Sequence of chain 1.A:
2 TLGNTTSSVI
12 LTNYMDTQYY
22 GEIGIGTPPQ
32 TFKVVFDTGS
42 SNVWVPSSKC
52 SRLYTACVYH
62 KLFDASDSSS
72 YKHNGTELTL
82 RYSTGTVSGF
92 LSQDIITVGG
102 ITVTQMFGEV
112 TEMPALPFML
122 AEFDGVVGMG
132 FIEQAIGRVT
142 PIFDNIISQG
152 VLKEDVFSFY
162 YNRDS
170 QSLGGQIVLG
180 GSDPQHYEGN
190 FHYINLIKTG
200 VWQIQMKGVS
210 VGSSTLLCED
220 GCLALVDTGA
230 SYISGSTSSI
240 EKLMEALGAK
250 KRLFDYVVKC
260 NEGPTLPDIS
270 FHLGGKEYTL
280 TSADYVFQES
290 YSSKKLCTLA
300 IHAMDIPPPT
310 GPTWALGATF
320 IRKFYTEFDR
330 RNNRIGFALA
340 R

The small molecule below binds the protein below.
Small molecule (SMILES): COCCCOc1cc(C(=O)N(C[C@@H]2CNC[C@H]2OC(=O)NCc2ccccc2)C(C)C)ccc1OC

Binding-site contacts:
Ligand atom C31 contacts residue ILE305 of chain 1.A at 3.6 Å (hydrophobic).
Ligand atom C23 contacts residue THR18 of chain 1.A at 3.4 Å.
Ligand atom C23 contacts residue GLY228 of chain 1.A at 3.6 Å.
Ligand atom N1 contacts residue ASP38 of chain 1.A at 2.8 Å (salt-bridge).
Ligand atom C25 contacts residue VAL36 of chain 1.A at 3.6 Å (hydrophobic).
Ligand atom C25 contacts residue GLY228 of chain 1.A at 3.4 Å.
Ligand atom C23 contacts residue SER230 of chain 1.A at 3.4 Å.
Ligand atom C33 contacts residue ILE305 of chain 1.A at 3.7 Å (hydrophobic).
Ligand atom C6 contacts residue TYR83 of chain 1.A at 3.6 Å (hydrophobic).
Ligand atom C27 contacts residue THR227 of chain 1.A at 3.4 Å.
Ligand atom C24 contacts residue GLY228 of chain 1.A at 3.6 Å.
Ligand atom C11 contacts residue VAL127 of chain 1.A at 3.4 Å (hydrophobic).
Ligand atom C5 contacts residue GLY40 of chain 1.A at 3.6 Å.
Ligand atom O30 contacts residue TYR83 of chain 1.A at 3.4 Å.
Ligand atom O26 contacts residue TYR20 of chain 1.A at 3.1 Å (h-bond).
Ligand atom C5 contacts residue ASP226 of chain 1.A at 3.4 Å.
Ligand atom O20 contacts residue GLN19 of chain 1.A at 3.6 Å (h-bond).
Ligand atom C24 contacts residue VAL36 of chain 1.A at 3.7 Å (hydrophobic).
Ligand atom C14 contacts residue THR85 of chain 1.A at 3.6 Å.
Ligand atom C17 contacts residue PRO118 of chain 1.A at 3.7 Å (hydrophobic).
Ligand atom C10 contacts residue ASP38 of chain 1.A at 3.4 Å.
Ligand atom C35 contacts residue GLY40 of chain 1.A at 3.5 Å.
Ligand atom C4 contacts residue TYR83 of chain 1.A at 3.6 Å (hydrophobic).
Ligand atom O26 contacts residue THR18 of chain 1.A at 3.4 Å (h-bond).
Ligand atom C2 contacts residue ASP226 of chain 1.A at 3.3 Å.
Ligand atom C2 contacts residue GLY228 of chain 1.A at 3.5 Å.
Ligand atom C21 contacts residue GLN19 of chain 1.A at 3.5 Å.
Ligand atom C2 contacts residue ASP38 of chain 1.A at 3.4 Å.
Ligand atom C18 contacts residue GLY228 of chain 1.A at 3.7 Å.
Ligand atom C27 contacts residue ALA229 of chain 1.A at 3.4 Å (hydrophobic).
Ligand atom O26 contacts residue GLN19 of chain 1.A at 3.5 Å.
Ligand atom C28 contacts residue SER84 of chain 1.A at 3.6 Å.
Ligand atom N1 contacts residue ASP226 of chain 1.A at 3.0 Å (salt-bridge).
Ligand atom O22 contacts residue SER230 of chain 1.A at 3.7 Å.
Ligand atom O19 contacts residue THR85 of chain 1.A at 2.8 Å (h-bond).
Ligand atom C27 contacts residue THR18 of chain 1.A at 3.7 Å.
Ligand atom C21 contacts residue LEU121 of chain 1.A at 3.7 Å (hydrophobic).
Ligand atom O30 contacts residue SER84 of chain 1.A at 2.8 Å (h-bond).
Ligand atom C12 contacts residue THR85 of chain 1.A at 3.6 Å.
Ligand atom C37 contacts residue LEU224 of chain 1.A at 3.6 Å (hydrophobic).